Sequence of chain 2.A:
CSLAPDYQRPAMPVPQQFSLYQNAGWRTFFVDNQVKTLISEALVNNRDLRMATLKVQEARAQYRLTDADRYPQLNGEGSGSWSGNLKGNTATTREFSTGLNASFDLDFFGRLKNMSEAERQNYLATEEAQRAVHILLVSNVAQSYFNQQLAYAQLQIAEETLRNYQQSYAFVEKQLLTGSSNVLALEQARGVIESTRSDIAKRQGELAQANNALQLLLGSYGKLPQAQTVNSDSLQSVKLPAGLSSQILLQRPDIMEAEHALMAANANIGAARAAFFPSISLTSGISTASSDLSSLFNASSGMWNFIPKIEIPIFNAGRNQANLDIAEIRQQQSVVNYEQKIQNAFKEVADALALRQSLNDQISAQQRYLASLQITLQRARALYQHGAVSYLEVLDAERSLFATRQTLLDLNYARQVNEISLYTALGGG

Binding-site contacts:
Ligand atom CA2 contacts residue PHE120 of chain 2.A at 3.7 Å (hydrophobic).
Ligand atom CG3 contacts residue CYS1 of chain 2.A at 3.4 Å (hydrophobic).
Ligand atom CA4 contacts residue PHE120 of chain 2.A at 3.9 Å (hydrophobic).
Ligand atom OG1 contacts residue PHE120 of chain 2.A at 4.4 Å.
Ligand atom CA4 contacts residue ILE291 of chain 2.A at 3.6 Å (hydrophobic).
Ligand atom CA1 contacts residue PHE119 of chain 2.A at 4.2 Å (hydrophobic).
Ligand atom OB1 contacts residue CYS1 of chain 2.A at 3.4 Å (h-bond).
Ligand atom CA3 contacts residue PHE119 of chain 2.A at 4.4 Å (hydrophobic).
Ligand atom OA1 contacts residue PHE119 of chain 2.A at 3.1 Å.
Ligand atom CG2 contacts residue CYS1 of chain 2.A at 3.8 Å (hydrophobic).
Ligand atom OG2 contacts residue CYS1 of chain 2.A at 3.1 Å (h-bond).
Ligand atom CB1 contacts residue CYS1 of chain 2.A at 3.4 Å (hydrophobic).
Ligand atom CA3 contacts residue PHE120 of chain 2.A at 4.2 Å (hydrophobic).
Ligand atom CA1 contacts residue PHE120 of chain 2.A at 4.0 Å (hydrophobic).
Ligand atom CG3 contacts residue PHE119 of chain 2.A at 3.2 Å (hydrophobic).
Ligand atom CA3 contacts residue ILE291 of chain 2.A at 4.0 Å (hydrophobic).
Ligand atom CG1 contacts residue PHE120 of chain 2.A at 4.2 Å (hydrophobic).

This protein binds this small molecule.
Small molecule (SMILES): CCCCCC(=O)O[C@@H](C)COC(=O)CCCC